Sequence of chain 1.A:
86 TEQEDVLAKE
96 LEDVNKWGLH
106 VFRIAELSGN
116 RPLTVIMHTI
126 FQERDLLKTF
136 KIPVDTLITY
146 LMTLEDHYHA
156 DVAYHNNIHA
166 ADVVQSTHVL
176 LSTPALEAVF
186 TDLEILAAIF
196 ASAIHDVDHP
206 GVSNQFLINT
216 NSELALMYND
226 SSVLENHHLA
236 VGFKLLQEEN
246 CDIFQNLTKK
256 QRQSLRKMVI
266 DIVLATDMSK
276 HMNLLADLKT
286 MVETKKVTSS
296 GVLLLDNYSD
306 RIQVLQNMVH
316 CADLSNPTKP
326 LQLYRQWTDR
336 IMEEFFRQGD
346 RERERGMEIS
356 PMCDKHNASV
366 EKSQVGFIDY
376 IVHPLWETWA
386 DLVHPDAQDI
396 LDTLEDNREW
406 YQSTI

A small-molecule ligand and the protein it binds are described below.
Small molecule (SMILES): COc1c(OCc2ccc(F)cc2)cc2oc3cc4c(c(OC/C=C\C(=O)O)c3c(=O)c2c1CC=C(C)C)C=CC(C)(C)O4

Binding-site contacts:
Ligand atom C43 contacts residue HIS160 of chain 1.A at 3.2 Å.
Ligand atom C3 contacts residue MET357 of chain 1.A at 3.6 Å (hydrophobic).
Ligand atom C40 contacts residue ASP318 of chain 1.A at 3.7 Å.
Ligand atom C9 contacts residue PHE372 of chain 1.A at 3.5 Å (hydrophobic).
Ligand atom F38 contacts residue PHE372 of chain 1.A at 3.3 Å.
Ligand atom O41 contacts residue HIS164 of chain 1.A at 3.1 Å (h-bond).
Ligand atom O7 contacts residue MET357 of chain 1.A at 3.5 Å (h-bond).
Ligand atom C30 contacts residue THR333 of chain 1.A at 3.6 Å.
Ligand atom C43 contacts residue MET273 of chain 1.A at 3.6 Å (hydrophobic).
Ligand atom C25 contacts residue MET273 of chain 1.A at 3.5 Å (hydrophobic).
Ligand atom O41 contacts residue ZN1 of chain 1.C at 2.3 Å.
Ligand atom C16 contacts residue TYR159 of chain 1.A at 3.6 Å (hydrophobic).
Ligand atom C16 contacts residue ASN321 of chain 1.A at 3.3 Å.
Ligand atom C44 contacts residue TYR159 of chain 1.A at 3.6 Å (hydrophobic).
Ligand atom C23 contacts residue MET273 of chain 1.A at 3.6 Å (hydrophobic).
Ligand atom O15 contacts residue GLN369 of chain 1.A at 3.3 Å (h-bond).
Ligand atom O41 contacts residue TYR159 of chain 1.A at 3.7 Å.
Ligand atom C39 contacts residue LEU319 of chain 1.A at 3.5 Å (hydrophobic).
Ligand atom O42 contacts residue MET273 of chain 1.A at 3.5 Å.
Ligand atom O42 contacts residue HIS160 of chain 1.A at 2.8 Å (h-bond).
Ligand atom F38 contacts residue GLY371 of chain 1.A at 2.7 Å.
Ligand atom C5 contacts residue PHE372 of chain 1.A at 3.4 Å (hydrophobic).
Ligand atom C4 contacts residue PHE372 of chain 1.A at 3.3 Å (hydrophobic).
Ligand atom O7 contacts residue PHE372 of chain 1.A at 3.4 Å.
Ligand atom O15 contacts residue ILE336 of chain 1.A at 3.7 Å.
Ligand atom O41 contacts residue ASP201 of chain 1.A at 3.3 Å (salt-bridge).
Ligand atom O41 contacts residue ASP318 of chain 1.A at 3.3 Å (salt-bridge).
Ligand atom C43 contacts residue TYR159 of chain 1.A at 3.7 Å (hydrophobic).
Ligand atom F38 contacts residue TYR375 of chain 1.A at 3.6 Å.
Ligand atom C29 contacts residue PRO322 of chain 1.A at 3.7 Å (hydrophobic).
Ligand atom C39 contacts residue MET273 of chain 1.A at 3.6 Å (hydrophobic).
Ligand atom C43 contacts residue ZN1 of chain 1.C at 3.4 Å.
Ligand atom C31 contacts residue PRO356 of chain 1.A at 3.6 Å (hydrophobic).
Ligand atom O41 contacts residue HIS160 of chain 1.A at 3.1 Å (h-bond).
Ligand atom C24 contacts residue MET273 of chain 1.A at 3.7 Å (hydrophobic).
Ligand atom C40 contacts residue LEU319 of chain 1.A at 3.6 Å (hydrophobic).
Ligand atom C8 contacts residue PHE372 of chain 1.A at 3.6 Å (hydrophobic).
Ligand atom C44 contacts residue ASP318 of chain 1.A at 3.4 Å.
Ligand atom C10 contacts residue PHE372 of chain 1.A at 3.6 Å (hydrophobic).
Ligand atom C17 contacts residue TYR159 of chain 1.A at 3.6 Å (hydrophobic).